A small-molecule ligand and the protein it binds are described below.
Small molecule (SMILES): ClCC(Cl)CCl

Binding-site contacts:
Ligand atom C2 contacts residue HIS269 of chain 1.A at 4.0 Å.
Ligand atom CL1 contacts residue LEU206 of chain 1.A at 4.0 Å.
Ligand atom CL contacts residue ILE243 of chain 1.A at 4.5 Å.
Ligand atom CL1 contacts residue HIS269 of chain 1.A at 4.1 Å.
Ligand atom C3 contacts residue HIS269 of chain 1.A at 4.3 Å.
Ligand atom C2 contacts residue PHE146 of chain 1.A at 4.4 Å (hydrophobic).
Ligand atom CL2 contacts residue ASN38 of chain 1.A at 4.4 Å.
Ligand atom CL contacts residue TRP138 of chain 1.A at 3.6 Å.
Ligand atom CL contacts residue LEU206 of chain 1.A at 4.2 Å.
Ligand atom CL1 contacts residue TRP104 of chain 1.A at 4.3 Å.
Ligand atom CL1 contacts residue ILE129 of chain 1.A at 3.5 Å.
Ligand atom C3 contacts residue LEU206 of chain 1.A at 4.0 Å (hydrophobic).
Ligand atom C3 contacts residue ASP103 of chain 1.A at 3.2 Å.
Ligand atom CL2 contacts residue ASP103 of chain 1.A at 4.3 Å.
Ligand atom C2 contacts residue PHE165 of chain 1.A at 3.7 Å (hydrophobic).
Ligand atom CL1 contacts residue ASP103 of chain 1.A at 3.4 Å.
Ligand atom CL2 contacts residue HIS269 of chain 1.A at 3.7 Å.
Ligand atom C1 contacts residue ASP103 of chain 1.A at 3.2 Å.
Ligand atom CL2 contacts residue TYR173 of chain 1.A at 3.9 Å.
Ligand atom CL contacts residue PHE146 of chain 1.A at 3.9 Å.
Ligand atom CL1 contacts residue ILE243 of chain 1.A at 3.7 Å.
Ligand atom C3 contacts residue TRP104 of chain 1.A at 3.9 Å (hydrophobic).
Ligand atom CL contacts residue PHE242 of chain 1.A at 3.9 Å.
Ligand atom CL2 contacts residue PHE270 of chain 1.A at 4.0 Å.
Ligand atom C2 contacts residue ASN38 of chain 1.A at 3.8 Å.
Ligand atom CL2 contacts residue PHE165 of chain 1.A at 3.7 Å.
Ligand atom C2 contacts residue ASP103 of chain 1.A at 3.3 Å.
Ligand atom CL2 contacts residue PHE146 of chain 1.A at 4.0 Å.
Ligand atom C1 contacts residue HIS269 of chain 1.A at 3.5 Å.

Sequence of chain 1.A:
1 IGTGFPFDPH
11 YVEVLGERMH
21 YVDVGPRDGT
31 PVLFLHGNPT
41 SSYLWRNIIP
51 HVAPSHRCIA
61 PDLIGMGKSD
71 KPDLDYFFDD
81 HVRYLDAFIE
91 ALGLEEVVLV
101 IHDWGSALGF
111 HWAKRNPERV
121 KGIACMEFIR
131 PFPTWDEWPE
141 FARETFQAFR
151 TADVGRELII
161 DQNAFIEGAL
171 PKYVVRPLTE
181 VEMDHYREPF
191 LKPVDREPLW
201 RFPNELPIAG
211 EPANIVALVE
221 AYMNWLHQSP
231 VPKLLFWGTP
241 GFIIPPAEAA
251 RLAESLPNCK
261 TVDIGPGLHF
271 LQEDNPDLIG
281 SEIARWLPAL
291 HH